The protein below binds the small molecule below.
Small molecule (SMILES): CC[C@H](C)[C@H](NC(=O)[C@H](CO)NC(=O)[C@H](CC(=O)O)NC(=O)[C@@H](N)CCC(=O)O)C(=O)N[C@@H](CC(C)C)C(=O)N[C@@H](CCC(N)=O)C(=O)N1CCC[C@H]1C(=O)NCC(=O)N[C@@H](C)C(=O)N[C@@H](Cc1ccccc1)C(=O)N[C@@H](CO)C(=O)N[C@@H](C)C(=O)N[C@H](C=O)CC(N)=O

Binding-site contacts:
Ligand atom CD1 contacts residue THR488 of chain 5.HA at 4.2 Å.
Ligand atom CD contacts residue TYR537 of chain 5.HA at 4.5 Å (hydrophobic).
Ligand atom C contacts residue HIS409 of chain 5.HA at 4.4 Å.
Ligand atom CD1 contacts residue GLN538 of chain 5.HA at 3.1 Å.
Ligand atom CE1 contacts residue LEU413 of chain 5.HA at 4.2 Å (hydrophobic).
Ligand atom CD1 contacts residue LEU413 of chain 5.HA at 4.1 Å (hydrophobic).
Ligand atom ND2 contacts residue TYR533 of chain 5.HA at 3.7 Å.
Ligand atom CB contacts residue ILE535 of chain 5.HA at 4.2 Å (hydrophobic).
Ligand atom N contacts residue PRO536 of chain 5.HA at 4.2 Å.
Ligand atom CD1 contacts residue PHE402 of chain 5.HA at 4.0 Å (hydrophobic).
Ligand atom CA contacts residue TYR537 of chain 5.HA at 4.5 Å (hydrophobic).
Ligand atom CG contacts residue TYR537 of chain 5.HA at 3.2 Å (hydrophobic).
Ligand atom CD2 contacts residue ALA484 of chain 5.HA at 3.6 Å (hydrophobic).
Ligand atom O contacts residue HIS409 of chain 5.HA at 3.6 Å.
Ligand atom OD1 contacts residue TYR533 of chain 5.HA at 3.4 Å.
Ligand atom CB contacts residue GLU481 of chain 5.HA at 3.6 Å.
Ligand atom N contacts residue ILE535 of chain 5.HA at 3.7 Å.
Ligand atom CD2 contacts residue THR488 of chain 5.HA at 4.2 Å.
Ligand atom O contacts residue PRO536 of chain 5.HA at 3.8 Å.
Ligand atom NE2 contacts residue PRO536 of chain 5.HA at 4.2 Å.
Ligand atom CD1 contacts residue ILE535 of chain 5.HA at 4.0 Å (hydrophobic).
Ligand atom CB contacts residue TYR533 of chain 5.HA at 3.6 Å (hydrophobic).
Ligand atom CA contacts residue ILE535 of chain 5.HA at 3.8 Å (hydrophobic).
Ligand atom CG contacts residue PRO536 of chain 5.HA at 4.5 Å (hydrophobic).
Ligand atom CB contacts residue THR488 of chain 5.HA at 4.4 Å.
Ligand atom CG contacts residue TYR533 of chain 5.HA at 3.3 Å (hydrophobic).
Ligand atom O contacts residue LEU534 of chain 5.HA at 4.3 Å.
Ligand atom CD1 contacts residue ILE535 of chain 5.HA at 4.0 Å (hydrophobic).
Ligand atom CB contacts residue LEU534 of chain 5.HA at 4.3 Å (hydrophobic).
Ligand atom CG1 contacts residue THR488 of chain 5.HA at 4.2 Å.
Ligand atom CB contacts residue TYR537 of chain 5.HA at 3.0 Å (hydrophobic).
Ligand atom CD2 contacts residue MET485 of chain 5.HA at 4.0 Å (hydrophobic).

Sequence of chain 5.HA:
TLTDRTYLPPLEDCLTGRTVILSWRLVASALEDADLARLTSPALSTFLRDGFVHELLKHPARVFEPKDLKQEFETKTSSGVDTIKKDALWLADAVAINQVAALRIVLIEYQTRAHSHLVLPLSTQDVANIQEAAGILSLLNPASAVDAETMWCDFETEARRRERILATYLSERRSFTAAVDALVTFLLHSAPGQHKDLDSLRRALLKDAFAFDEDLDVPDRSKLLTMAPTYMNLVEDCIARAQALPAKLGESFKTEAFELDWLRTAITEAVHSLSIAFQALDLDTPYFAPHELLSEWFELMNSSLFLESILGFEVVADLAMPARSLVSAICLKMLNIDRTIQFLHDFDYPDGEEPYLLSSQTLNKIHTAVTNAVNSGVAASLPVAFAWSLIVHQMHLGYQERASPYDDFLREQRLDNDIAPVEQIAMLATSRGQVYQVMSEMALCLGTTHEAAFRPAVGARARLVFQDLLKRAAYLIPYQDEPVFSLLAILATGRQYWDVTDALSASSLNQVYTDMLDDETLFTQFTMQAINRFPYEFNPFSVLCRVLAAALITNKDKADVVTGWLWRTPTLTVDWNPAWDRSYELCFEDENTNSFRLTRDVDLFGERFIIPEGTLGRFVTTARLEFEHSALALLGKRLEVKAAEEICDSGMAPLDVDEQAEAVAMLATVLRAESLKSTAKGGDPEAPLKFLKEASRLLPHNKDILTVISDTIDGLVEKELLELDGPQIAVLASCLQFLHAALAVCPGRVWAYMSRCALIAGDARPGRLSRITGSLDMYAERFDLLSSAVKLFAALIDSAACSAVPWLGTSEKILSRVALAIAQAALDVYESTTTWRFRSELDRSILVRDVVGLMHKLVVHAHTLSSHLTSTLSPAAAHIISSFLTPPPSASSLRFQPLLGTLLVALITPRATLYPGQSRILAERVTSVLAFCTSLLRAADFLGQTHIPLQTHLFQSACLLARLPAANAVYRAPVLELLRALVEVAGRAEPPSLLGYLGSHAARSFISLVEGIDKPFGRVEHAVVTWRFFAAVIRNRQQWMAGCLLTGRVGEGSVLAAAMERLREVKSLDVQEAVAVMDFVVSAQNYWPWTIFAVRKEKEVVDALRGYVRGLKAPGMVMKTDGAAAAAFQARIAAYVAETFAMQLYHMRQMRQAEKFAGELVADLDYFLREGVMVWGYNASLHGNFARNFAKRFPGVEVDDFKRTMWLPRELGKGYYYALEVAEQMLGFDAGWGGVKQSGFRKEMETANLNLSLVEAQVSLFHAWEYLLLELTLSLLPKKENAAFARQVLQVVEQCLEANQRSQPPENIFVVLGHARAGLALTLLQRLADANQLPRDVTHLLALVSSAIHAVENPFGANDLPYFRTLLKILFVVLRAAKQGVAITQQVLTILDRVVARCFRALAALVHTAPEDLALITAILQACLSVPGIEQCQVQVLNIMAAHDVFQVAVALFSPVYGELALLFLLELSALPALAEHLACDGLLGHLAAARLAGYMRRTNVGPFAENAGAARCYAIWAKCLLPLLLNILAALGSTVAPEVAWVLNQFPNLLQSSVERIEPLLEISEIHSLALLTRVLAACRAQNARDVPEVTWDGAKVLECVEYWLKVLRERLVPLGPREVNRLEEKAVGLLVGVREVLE